This small molecule binds to this protein.
Small molecule (SMILES): CC(=O)N[C@@H]1[C@@H](O)[C@H](O)[C@@H](CO)O[C@H]1O

Sequence of chain 1.E:
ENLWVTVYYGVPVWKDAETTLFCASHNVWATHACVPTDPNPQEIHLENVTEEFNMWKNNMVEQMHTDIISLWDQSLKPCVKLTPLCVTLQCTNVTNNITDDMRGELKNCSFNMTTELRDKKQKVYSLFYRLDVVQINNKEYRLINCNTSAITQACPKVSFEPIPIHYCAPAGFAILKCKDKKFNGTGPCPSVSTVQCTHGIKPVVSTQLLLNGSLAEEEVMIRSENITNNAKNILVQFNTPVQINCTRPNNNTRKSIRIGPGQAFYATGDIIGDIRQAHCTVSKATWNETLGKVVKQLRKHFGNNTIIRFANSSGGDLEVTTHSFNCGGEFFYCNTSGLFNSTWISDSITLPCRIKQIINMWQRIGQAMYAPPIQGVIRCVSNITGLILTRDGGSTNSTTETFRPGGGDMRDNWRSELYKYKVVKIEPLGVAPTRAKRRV

Binding-site contacts:
Ligand atom C2 contacts residue ASN345 of chain 1.E at 2.4 Å.
Ligand atom O6 contacts residue ASN345 of chain 1.E at 4.5 Å.
Ligand atom O7 contacts residue ASN345 of chain 1.E at 2.8 Å (h-bond).
Ligand atom N2 contacts residue ARG340 of chain 1.E at 4.4 Å.
Ligand atom C5 contacts residue ASN345 of chain 1.E at 3.6 Å.
Ligand atom C8 contacts residue ARG340 of chain 1.E at 4.4 Å.
Ligand atom O5 contacts residue ASN345 of chain 1.E at 2.3 Å (h-bond).
Ligand atom C8 contacts residue ASN345 of chain 1.E at 4.2 Å.
Ligand atom N2 contacts residue ASN345 of chain 1.E at 2.9 Å (h-bond).
Ligand atom C3 contacts residue ASN345 of chain 1.E at 3.8 Å.
Ligand atom C4 contacts residue ASN345 of chain 1.E at 4.2 Å.
Ligand atom C8 contacts residue PHE343 of chain 1.E at 3.5 Å (hydrophobic).
Ligand atom C1 contacts residue ASN345 of chain 1.E at 1.4 Å.
Ligand atom C7 contacts residue ASN345 of chain 1.E at 3.1 Å.